Sequence of chain 1.A:
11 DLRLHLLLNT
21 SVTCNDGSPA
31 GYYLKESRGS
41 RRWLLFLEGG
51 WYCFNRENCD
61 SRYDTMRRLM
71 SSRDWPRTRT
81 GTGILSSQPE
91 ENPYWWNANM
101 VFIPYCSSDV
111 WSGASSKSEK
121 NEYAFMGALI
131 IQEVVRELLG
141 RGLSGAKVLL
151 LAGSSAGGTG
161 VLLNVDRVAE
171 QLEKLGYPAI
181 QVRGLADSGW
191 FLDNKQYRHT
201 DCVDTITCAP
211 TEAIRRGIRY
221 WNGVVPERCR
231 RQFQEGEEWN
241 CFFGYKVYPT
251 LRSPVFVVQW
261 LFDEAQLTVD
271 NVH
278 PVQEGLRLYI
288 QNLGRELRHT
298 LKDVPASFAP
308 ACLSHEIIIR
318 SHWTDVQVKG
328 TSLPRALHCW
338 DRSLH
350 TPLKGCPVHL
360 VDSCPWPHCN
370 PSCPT

Binding-site contacts:
Ligand atom N17 contacts residue GOL1 of chain 1.C at 3.9 Å.
Ligand atom C02 contacts residue PHE191 of chain 1.A at 3.6 Å (hydrophobic).
Ligand atom C03 contacts residue PHE243 of chain 1.A at 3.8 Å (hydrophobic).
Ligand atom C10 contacts residue PHE191 of chain 1.A at 4.2 Å (hydrophobic).
Ligand atom N12 contacts residue GOL1 of chain 1.C at 4.1 Å.
Ligand atom N17 contacts residue TRP51 of chain 1.A at 4.1 Å.
Ligand atom C16 contacts residue TRP51 of chain 1.A at 3.8 Å (hydrophobic).
Ligand atom C03 contacts residue PHE242 of chain 1.A at 4.2 Å (hydrophobic).
Ligand atom C06 contacts residue THR159 of chain 1.A at 3.9 Å.
Ligand atom C18 contacts residue GOL1 of chain 1.C at 3.2 Å.
Ligand atom C05 contacts residue THR159 of chain 1.A at 3.5 Å.
Ligand atom C13 contacts residue TRP51 of chain 1.A at 3.6 Å (hydrophobic).
Ligand atom C07 contacts residue TYR52 of chain 1.A at 4.3 Å (hydrophobic).
Ligand atom C15 contacts residue TRP51 of chain 1.A at 3.3 Å (hydrophobic).
Ligand atom O11 contacts residue TRP51 of chain 1.A at 3.6 Å.
Ligand atom C18 contacts residue TRP51 of chain 1.A at 4.0 Å (hydrophobic).
Ligand atom C01 contacts residue PRO210 of chain 1.A at 3.9 Å (hydrophobic).
Ligand atom C06 contacts residue PHE191 of chain 1.A at 4.1 Å (hydrophobic).
Ligand atom C04 contacts residue PHE242 of chain 1.A at 3.0 Å (hydrophobic).
Ligand atom O08 contacts residue PHE191 of chain 1.A at 4.0 Å.
Ligand atom O08 contacts residue TYR52 of chain 1.A at 3.7 Å.
Ligand atom N12 contacts residue TRP51 of chain 1.A at 3.9 Å.
Ligand atom C10 contacts residue TRP51 of chain 1.A at 4.3 Å (hydrophobic).
Ligand atom C04 contacts residue PHE191 of chain 1.A at 4.0 Å (hydrophobic).
Ligand atom C10 contacts residue GOL1 of chain 1.C at 3.3 Å.
Ligand atom C05 contacts residue PHE242 of chain 1.A at 3.5 Å (hydrophobic).
Ligand atom C01 contacts residue PHE191 of chain 1.A at 3.8 Å (hydrophobic).
Ligand atom C18 contacts residue ALA265 of chain 1.A at 4.1 Å (hydrophobic).
Ligand atom C13 contacts residue GOL1 of chain 1.C at 4.1 Å.
Ligand atom O11 contacts residue GOL1 of chain 1.C at 2.4 Å (h-bond).
Ligand atom C09 contacts residue TYR52 of chain 1.A at 4.2 Å (hydrophobic).
Ligand atom C09 contacts residue PHE191 of chain 1.A at 3.8 Å (hydrophobic).
Ligand atom C14 contacts residue TRP51 of chain 1.A at 3.2 Å (hydrophobic).
Ligand atom C14 contacts residue VAL269 of chain 1.A at 3.6 Å (hydrophobic).
Ligand atom C15 contacts residue VAL269 of chain 1.A at 4.2 Å (hydrophobic).
Ligand atom C07 contacts residue PHE191 of chain 1.A at 3.8 Å (hydrophobic).
Ligand atom C03 contacts residue PHE191 of chain 1.A at 3.7 Å (hydrophobic).
Ligand atom C05 contacts residue PHE191 of chain 1.A at 4.2 Å (hydrophobic).
Ligand atom C06 contacts residue VAL110 of chain 1.A at 4.3 Å (hydrophobic).
Ligand atom N12 contacts residue TYR52 of chain 1.A at 4.3 Å.

This small molecule binds to this protein.
Small molecule (SMILES): Cc1ccccc1OCC(=O)Nc1cccnc1